Sequence of chain 1.A:
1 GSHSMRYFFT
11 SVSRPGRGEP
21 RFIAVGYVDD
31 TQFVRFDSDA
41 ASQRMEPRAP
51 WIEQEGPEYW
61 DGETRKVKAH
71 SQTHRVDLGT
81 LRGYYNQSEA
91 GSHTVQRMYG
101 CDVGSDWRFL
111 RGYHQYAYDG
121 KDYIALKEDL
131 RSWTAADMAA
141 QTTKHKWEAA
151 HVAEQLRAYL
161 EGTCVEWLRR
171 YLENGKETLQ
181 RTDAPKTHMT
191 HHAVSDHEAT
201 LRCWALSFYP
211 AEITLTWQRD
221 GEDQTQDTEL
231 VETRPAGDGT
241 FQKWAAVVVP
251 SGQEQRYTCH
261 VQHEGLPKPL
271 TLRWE

Binding-site contacts:
Ligand atom CD1 contacts residue GLN155 of chain 1.A at 3.3 Å.
Ligand atom CB contacts residue TRP167 of chain 1.A at 3.4 Å (hydrophobic).
Ligand atom CD1 contacts residue VAL67 of chain 1.A at 3.4 Å (hydrophobic).
Ligand atom O contacts residue THR80 of chain 1.A at 3.4 Å.
Ligand atom N contacts residue TYR7 of chain 1.A at 3.5 Å (h-bond).
Ligand atom CE3 contacts residue ARG97 of chain 1.A at 3.2 Å.
Ligand atom O contacts residue LYS146 of chain 1.A at 3.2 Å (salt-bridge).
Ligand atom CD2 contacts residue TYR99 of chain 1.A at 3.4 Å (hydrophobic).
Ligand atom O contacts residue TRP147 of chain 1.A at 2.7 Å (h-bond).
Ligand atom CB contacts residue TYR99 of chain 1.A at 3.3 Å (hydrophobic).
Ligand atom CG contacts residue GLN155 of chain 1.A at 3.0 Å.
Ligand atom O contacts residue TYR159 of chain 1.A at 2.7 Å (h-bond).
Ligand atom C contacts residue TYR7 of chain 1.A at 3.1 Å (hydrophobic).
Ligand atom CZ3 contacts residue ARG97 of chain 1.A at 3.3 Å.
Ligand atom O contacts residue HIS70 of chain 1.A at 3.3 Å (h-bond).
Ligand atom N contacts residue TYR171 of chain 1.A at 2.5 Å (h-bond).
Ligand atom CE1 contacts residue HIS70 of chain 1.A at 3.5 Å.
Ligand atom CD1 contacts residue MET45 of chain 1.A at 3.5 Å (hydrophobic).
Ligand atom N contacts residue ASP77 of chain 1.A at 3.1 Å (salt-bridge).
Ligand atom N contacts residue GLU63 of chain 1.A at 3.0 Å (salt-bridge).
Ligand atom CH2 contacts residue LEU156 of chain 1.A at 3.4 Å (hydrophobic).
Ligand atom OXT contacts residue THR143 of chain 1.A at 2.8 Å (h-bond).
Ligand atom CD2 contacts residue GLN155 of chain 1.A at 3.1 Å.
Ligand atom CD2 contacts residue TYR7 of chain 1.A at 3.4 Å (hydrophobic).
Ligand atom O contacts residue TYR7 of chain 1.A at 3.5 Å.
Ligand atom O contacts residue THR73 of chain 1.A at 3.0 Å.
Ligand atom CA contacts residue GLU63 of chain 1.A at 3.3 Å.
Ligand atom CE2 contacts residue GLN155 of chain 1.A at 3.3 Å.
Ligand atom N contacts residue TYR99 of chain 1.A at 2.9 Å (h-bond).
Ligand atom CA contacts residue TYR7 of chain 1.A at 3.0 Å (hydrophobic).
Ligand atom OXT contacts residue LYS146 of chain 1.A at 3.4 Å (salt-bridge).
Ligand atom CA contacts residue TYR171 of chain 1.A at 3.3 Å (hydrophobic).
Ligand atom CB contacts residue GLU63 of chain 1.A at 3.4 Å.
Ligand atom OXT contacts residue TYR84 of chain 1.A at 2.9 Å (h-bond).
Ligand atom N contacts residue TYR7 of chain 1.A at 2.7 Å (h-bond).
Ligand atom CZ contacts residue GLN155 of chain 1.A at 3.5 Å.
Ligand atom CE1 contacts residue GLN155 of chain 1.A at 3.5 Å.
Ligand atom O contacts residue LYS66 of chain 1.A at 2.9 Å (salt-bridge).
Ligand atom CD1 contacts residue HIS70 of chain 1.A at 3.4 Å.
Ligand atom CZ contacts residue ARG65 of chain 1.A at 3.2 Å.

This small molecule binds to this protein.
Small molecule (SMILES): CC(C)C[C@H](NC(=O)[C@@H](NC(=O)[C@@H]1CCCN1C(=O)[C@H](Cc1ccccc1)NC(=O)[C@H](Cc1ccccc1)NC(=O)CNC(=O)[C@H](CC1=CN=C2C=CC=CC12)NC(=O)[C@H](CC(C)C)NC(=O)[C@H](C)N)C(C)C)C(=O)O